The protein below binds the small molecule below.
Small molecule (SMILES): CC(=O)N[C@H]1[C@H](O[C@H]2[C@H](O)[C@@H](NC(C)=O)CO[C@@H]2CO)O[C@H](CO)[C@@H](O)[C@@H]1O

Sequence of chain 4.A:
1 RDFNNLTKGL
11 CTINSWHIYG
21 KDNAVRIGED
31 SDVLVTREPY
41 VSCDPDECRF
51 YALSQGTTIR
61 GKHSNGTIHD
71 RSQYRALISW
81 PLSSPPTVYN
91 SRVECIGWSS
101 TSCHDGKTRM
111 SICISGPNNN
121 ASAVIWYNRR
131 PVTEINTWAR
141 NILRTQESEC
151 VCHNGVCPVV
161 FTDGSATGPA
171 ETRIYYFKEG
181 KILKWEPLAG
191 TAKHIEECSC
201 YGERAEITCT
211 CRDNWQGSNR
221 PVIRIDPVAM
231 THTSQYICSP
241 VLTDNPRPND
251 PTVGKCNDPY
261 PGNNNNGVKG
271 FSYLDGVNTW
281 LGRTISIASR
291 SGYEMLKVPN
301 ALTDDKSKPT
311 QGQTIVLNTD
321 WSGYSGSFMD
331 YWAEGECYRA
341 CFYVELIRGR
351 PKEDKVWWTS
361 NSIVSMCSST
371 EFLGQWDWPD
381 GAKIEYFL

Binding-site contacts:
Ligand atom O6 contacts residue ASP2 of chain 4.A at 2.6 Å (salt-bridge).
Ligand atom C3 contacts residue PHE3 of chain 4.A at 4.3 Å (hydrophobic).
Ligand atom C8 contacts residue ASP2 of chain 4.A at 3.8 Å.
Ligand atom C7 contacts residue ASN5 of chain 4.A at 3.7 Å.
Ligand atom C8 contacts residue PHE3 of chain 4.A at 3.6 Å (hydrophobic).
Ligand atom O4 contacts residue ASN154 of chain 4.A at 4.2 Å.
Ligand atom C6 contacts residue ASP2 of chain 4.A at 3.6 Å.
Ligand atom N2 contacts residue PHE3 of chain 4.A at 2.9 Å (h-bond).
Ligand atom C7 contacts residue PHE3 of chain 4.A at 3.7 Å (hydrophobic).
Ligand atom N2 contacts residue ASP2 of chain 4.A at 4.0 Å.
Ligand atom C3 contacts residue ASN5 of chain 4.A at 3.7 Å.
Ligand atom C1 contacts residue ASN5 of chain 4.A at 1.4 Å.
Ligand atom O5 contacts residue ASN154 of chain 4.A at 4.0 Å.
Ligand atom C1 contacts residue PHE3 of chain 4.A at 3.7 Å (hydrophobic).
Ligand atom C4 contacts residue ASN154 of chain 4.A at 4.4 Å.
Ligand atom N2 contacts residue ASN5 of chain 4.A at 2.9 Å (h-bond).
Ligand atom C1 contacts residue ASN154 of chain 4.A at 4.1 Å.
Ligand atom C2 contacts residue PHE3 of chain 4.A at 3.8 Å (hydrophobic).
Ligand atom O6 contacts residue ASN154 of chain 4.A at 3.5 Å (h-bond).
Ligand atom C8 contacts residue ASN154 of chain 4.A at 3.9 Å.
Ligand atom O7 contacts residue ASN5 of chain 4.A at 4.2 Å.
Ligand atom C2 contacts residue ASN5 of chain 4.A at 2.4 Å.
Ligand atom O5 contacts residue ASN5 of chain 4.A at 2.2 Å (h-bond).
Ligand atom C7 contacts residue ASP2 of chain 4.A at 4.0 Å.
Ligand atom C3 contacts residue ASP2 of chain 4.A at 4.2 Å.
Ligand atom C5 contacts residue ASN5 of chain 4.A at 3.6 Å.
Ligand atom C5 contacts residue ASN154 of chain 4.A at 3.6 Å.
Ligand atom C4 contacts residue ASN5 of chain 4.A at 4.2 Å.
Ligand atom O3 contacts residue ASP2 of chain 4.A at 3.2 Å (salt-bridge).